Binding-site contacts:
Ligand atom C25 contacts residue TYR233 of chain 1.A at 3.7 Å (hydrophobic).
Ligand atom C21 contacts residue TYR210 of chain 1.A at 3.6 Å (hydrophobic).
Ligand atom C1 contacts residue TYR139 of chain 1.A at 3.7 Å (hydrophobic).
Ligand atom C10 contacts residue VAL182 of chain 1.A at 3.7 Å (hydrophobic).
Ligand atom C33 contacts residue HIS126 of chain 1.A at 3.8 Å.
Ligand atom C10 contacts residue TYR210 of chain 1.A at 3.9 Å (hydrophobic).
Ligand atom C33 contacts residue ARG135 of chain 1.A at 3.8 Å.
Ligand atom O1 contacts residue GLU103 of chain 1.A at 2.9 Å (salt-bridge).
Ligand atom C5 contacts residue ILE180 of chain 1.A at 4.0 Å (hydrophobic).
Ligand atom C22 contacts residue PHE236 of chain 1.A at 3.9 Å (hydrophobic).
Ligand atom O1 contacts residue TYR139 of chain 1.A at 3.7 Å.
Ligand atom O21 contacts residue TYR210 of chain 1.A at 2.7 Å (h-bond).
Ligand atom C1 contacts residue ARG99 of chain 1.A at 3.0 Å.
Ligand atom O21 contacts residue PHE93 of chain 1.A at 3.3 Å.
Ligand atom C33 contacts residue ALA178 of chain 1.A at 3.5 Å (hydrophobic).
Ligand atom C7 contacts residue HIS126 of chain 1.A at 3.5 Å.
Ligand atom O1 contacts residue GLN124 of chain 1.A at 3.4 Å (h-bond).
Ligand atom C22 contacts residue GLU103 of chain 1.A at 3.5 Å.
Ligand atom O4 contacts residue ASN161 of chain 1.A at 2.8 Å (h-bond).
Ligand atom C30 contacts residue VAL129 of chain 1.A at 3.6 Å (hydrophobic).
Ligand atom C2 contacts residue ASN161 of chain 1.A at 3.8 Å.
Ligand atom C24 contacts residue PHE236 of chain 1.A at 3.7 Å (hydrophobic).
Ligand atom C1 contacts residue GLU103 of chain 1.A at 3.7 Å.
Ligand atom O4 contacts residue VAL182 of chain 1.A at 3.5 Å.
Ligand atom C9 contacts residue VAL214 of chain 1.A at 3.8 Å (hydrophobic).
Ligand atom C3 contacts residue TYR139 of chain 1.A at 3.6 Å (hydrophobic).
Ligand atom O1 contacts residue ARG99 of chain 1.A at 3.4 Å (salt-bridge).
Ligand atom C22 contacts residue TYR210 of chain 1.A at 3.8 Å (hydrophobic).
Ligand atom C32 contacts residue ARG135 of chain 1.A at 3.8 Å.
Ligand atom C31 contacts residue HIS126 of chain 1.A at 3.6 Å.
Ligand atom C2 contacts residue GLU103 of chain 1.A at 3.9 Å.
Ligand atom N2 contacts residue GLU103 of chain 1.A at 3.0 Å (salt-bridge).
Ligand atom O1 contacts residue ILE106 of chain 1.A at 3.7 Å.
Ligand atom C6 contacts residue HIS126 of chain 1.A at 3.7 Å.
Ligand atom C23 contacts residue TYR210 of chain 1.A at 3.5 Å (hydrophobic).
Ligand atom C4 contacts residue ASN161 of chain 1.A at 3.8 Å.
Ligand atom C21 contacts residue GLU103 of chain 1.A at 3.8 Å.
Ligand atom C32 contacts residue HIS126 of chain 1.A at 3.7 Å.
Ligand atom C9 contacts residue TYR233 of chain 1.A at 3.8 Å (hydrophobic).
Ligand atom C3 contacts residue ASN161 of chain 1.A at 3.6 Å.

Sequence of chain 1.A:
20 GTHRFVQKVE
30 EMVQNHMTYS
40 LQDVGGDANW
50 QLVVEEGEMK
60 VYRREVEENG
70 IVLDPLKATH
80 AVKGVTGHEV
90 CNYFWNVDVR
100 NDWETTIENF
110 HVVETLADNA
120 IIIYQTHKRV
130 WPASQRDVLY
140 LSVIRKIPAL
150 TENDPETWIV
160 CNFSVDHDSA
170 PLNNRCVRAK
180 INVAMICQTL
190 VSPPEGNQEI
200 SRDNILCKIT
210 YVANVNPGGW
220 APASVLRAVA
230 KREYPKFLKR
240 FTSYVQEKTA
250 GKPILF

This small molecule binds to this protein.
Small molecule (SMILES): CCCCCCCCCCCCC(=O)N[C@@H](CO)C[C@@H](O)c1ccccc1